Sequence of chain 48.A:
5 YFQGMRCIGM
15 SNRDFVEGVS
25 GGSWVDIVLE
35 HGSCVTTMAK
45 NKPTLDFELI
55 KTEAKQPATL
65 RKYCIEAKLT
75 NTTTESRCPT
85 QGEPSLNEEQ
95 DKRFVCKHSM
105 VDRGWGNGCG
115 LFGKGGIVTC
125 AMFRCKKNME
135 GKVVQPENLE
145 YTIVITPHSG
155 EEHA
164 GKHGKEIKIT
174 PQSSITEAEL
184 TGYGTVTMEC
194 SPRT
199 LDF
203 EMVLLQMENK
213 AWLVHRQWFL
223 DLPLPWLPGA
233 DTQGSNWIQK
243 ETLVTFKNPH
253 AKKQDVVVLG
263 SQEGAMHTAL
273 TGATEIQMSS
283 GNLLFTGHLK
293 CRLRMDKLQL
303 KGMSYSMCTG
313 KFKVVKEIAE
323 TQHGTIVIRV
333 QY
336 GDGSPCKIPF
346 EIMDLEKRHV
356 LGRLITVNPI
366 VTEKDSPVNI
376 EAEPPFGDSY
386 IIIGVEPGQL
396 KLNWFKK

Binding-site contacts:
Ligand atom C8 contacts residue MET126 of chain 48.A at 3.7 Å (hydrophobic).
Ligand atom C2 contacts residue NAG1 of chain 48.N at 4.1 Å.
Ligand atom O6 contacts residue NAG1 of chain 48.N at 4.1 Å.
Ligand atom C7 contacts residue MET126 of chain 48.A at 3.8 Å (hydrophobic).
Ligand atom O3 contacts residue NAG1 of chain 48.N at 2.4 Å (h-bond).
Ligand atom C1 contacts residue ASN75 of chain 48.A at 1.3 Å.
Ligand atom O6 contacts residue THR48 of chain 48.B at 4.0 Å.
Ligand atom C4 contacts residue NAG1 of chain 48.N at 2.9 Å.
Ligand atom C3 contacts residue ASN75 of chain 48.A at 3.5 Å.
Ligand atom O6 contacts residue ASN75 of chain 48.A at 3.8 Å.
Ligand atom O7 contacts residue MET126 of chain 48.A at 3.1 Å.
Ligand atom C2 contacts residue ASN75 of chain 48.A at 2.6 Å.
Ligand atom C7 contacts residue ASN75 of chain 48.A at 2.8 Å.
Ligand atom O5 contacts residue THR48 of chain 48.B at 4.0 Å.
Ligand atom C6 contacts residue THR48 of chain 48.B at 4.4 Å.
Ligand atom C5 contacts residue ASN75 of chain 48.A at 3.2 Å.
Ligand atom C5 contacts residue NAG1 of chain 48.N at 3.7 Å.
Ligand atom O6 contacts residue GLU46 of chain 48.B at 3.8 Å.
Ligand atom C4 contacts residue ASN75 of chain 48.A at 4.0 Å.
Ligand atom O5 contacts residue ASN75 of chain 48.A at 2.1 Å (h-bond).
Ligand atom O4 contacts residue NAG1 of chain 48.N at 1.6 Å.
Ligand atom C6 contacts residue NAG1 of chain 48.N at 3.4 Å.
Ligand atom C8 contacts residue PHE98 of chain 48.A at 3.6 Å (hydrophobic).
Ligand atom O7 contacts residue ASN75 of chain 48.A at 3.2 Å (h-bond).
Ligand atom C6 contacts residue ASN75 of chain 48.A at 3.8 Å.
Ligand atom N2 contacts residue ASN75 of chain 48.A at 3.0 Å (h-bond).
Ligand atom C8 contacts residue ASN75 of chain 48.A at 3.0 Å.
Ligand atom O6 contacts residue CYS45 of chain 48.B at 3.4 Å (h-bond).
Ligand atom C3 contacts residue NAG1 of chain 48.N at 3.3 Å.
Ligand atom C6 contacts residue CYS45 of chain 48.B at 4.4 Å (hydrophobic).

Sequence of chain 48.B:
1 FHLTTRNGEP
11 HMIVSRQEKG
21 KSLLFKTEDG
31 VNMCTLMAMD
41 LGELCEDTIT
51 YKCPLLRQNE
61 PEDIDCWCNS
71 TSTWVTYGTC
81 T

A protein and the small-molecule ligand that binds it are described below.
Small molecule (SMILES): CC(=O)N[C@@H]1[C@@H](O)[C@H](O)[C@@H](CO)O[C@H]1O